The small molecule below binds the protein below.
Small molecule (SMILES): O=c1oc2cc(O)ccc2c2oc3cc(O)ccc3c12

Sequence of chain 1.A:
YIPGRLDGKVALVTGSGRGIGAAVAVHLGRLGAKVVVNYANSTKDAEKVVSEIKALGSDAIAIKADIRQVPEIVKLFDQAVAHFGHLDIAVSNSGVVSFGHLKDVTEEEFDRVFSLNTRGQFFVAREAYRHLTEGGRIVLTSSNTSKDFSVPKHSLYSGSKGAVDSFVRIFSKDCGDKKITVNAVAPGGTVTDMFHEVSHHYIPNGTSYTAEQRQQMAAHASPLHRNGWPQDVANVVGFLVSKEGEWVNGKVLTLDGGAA

Binding-site contacts:
Ligand atom CAQ contacts residue GOL1 of chain 1.H at 3.4 Å.
Ligand atom CAF contacts residue GLY199 of chain 1.A at 3.4 Å.
Ligand atom CAD contacts residue ASN154 of chain 1.A at 3.1 Å.
Ligand atom OAA contacts residue SER209 of chain 1.A at 3.2 Å.
Ligand atom OAA contacts residue TYR212 of chain 1.A at 3.6 Å.
Ligand atom CAS contacts residue GLY199 of chain 1.A at 3.9 Å.
Ligand atom CAR contacts residue TYR212 of chain 1.A at 3.6 Å (hydrophobic).
Ligand atom CAG contacts residue ALA228 of chain 1.A at 3.4 Å (hydrophobic).
Ligand atom CAQ contacts residue TYR212 of chain 1.A at 3.5 Å (hydrophobic).
Ligand atom CAD contacts residue GLY199 of chain 1.A at 3.7 Å.
Ligand atom OAK contacts residue GOL1 of chain 1.H at 2.6 Å.
Ligand atom CAS contacts residue GOL1 of chain 1.H at 3.2 Å.
Ligand atom CAE contacts residue ILE213 of chain 1.A at 3.5 Å (hydrophobic).
Ligand atom CAH contacts residue TYR212 of chain 1.A at 3.3 Å (hydrophobic).
Ligand atom CAF contacts residue PHE159 of chain 1.A at 3.8 Å (hydrophobic).
Ligand atom CAH contacts residue GLY199 of chain 1.A at 3.8 Å.
Ligand atom CAD contacts residue GLY198 of chain 1.A at 3.8 Å.
Ligand atom CAM contacts residue ALA228 of chain 1.A at 3.8 Å (hydrophobic).
Ligand atom CAN contacts residue TYR212 of chain 1.A at 3.4 Å (hydrophobic).
Ligand atom OAC contacts residue MET227 of chain 1.A at 3.8 Å.
Ligand atom CAI contacts residue GOL1 of chain 1.H at 3.2 Å.
Ligand atom CAP contacts residue GOL1 of chain 1.H at 3.1 Å.
Ligand atom CAQ contacts residue GLY199 of chain 1.A at 3.4 Å.
Ligand atom CAF contacts residue GOL1 of chain 1.H at 2.9 Å.
Ligand atom CAE contacts residue ALA228 of chain 1.A at 3.6 Å (hydrophobic).
Ligand atom CAL contacts residue TYR212 of chain 1.A at 3.6 Å (hydrophobic).
Ligand atom CAO contacts residue GLY199 of chain 1.A at 3.5 Å.
Ligand atom CAN contacts residue PHE205 of chain 1.A at 3.4 Å (hydrophobic).
Ligand atom OAJ contacts residue TYR212 of chain 1.A at 3.3 Å.
Ligand atom OAK contacts residue PHE159 of chain 1.A at 3.4 Å.
Ligand atom CAR contacts residue ALA228 of chain 1.A at 3.9 Å (hydrophobic).
Ligand atom OAA contacts residue PHE205 of chain 1.A at 3.1 Å.
Ligand atom OAB contacts residue TYR212 of chain 1.A at 3.9 Å.
Ligand atom CAF contacts residue TYR212 of chain 1.A at 3.7 Å (hydrophobic).
Ligand atom CAF contacts residue ASN154 of chain 1.A at 3.7 Å.
Ligand atom CAS contacts residue TYR212 of chain 1.A at 3.6 Å (hydrophobic).
Ligand atom CAP contacts residue TYR212 of chain 1.A at 3.8 Å (hydrophobic).
Ligand atom CAT contacts residue TYR212 of chain 1.A at 3.5 Å (hydrophobic).
Ligand atom CAO contacts residue TYR212 of chain 1.A at 3.3 Å (hydrophobic).
Ligand atom OAJ contacts residue PHE205 of chain 1.A at 3.7 Å.